A small-molecule ligand and the protein it binds are described below.
Small molecule (SMILES): CC(=O)N[C@H]1[C@H](O[C@H]2[C@H](O)[C@@H](NC(C)=O)CO[C@@H]2CO)O[C@H](CO)[C@@H](O)[C@@H]1O

Sequence of chain 5.E:
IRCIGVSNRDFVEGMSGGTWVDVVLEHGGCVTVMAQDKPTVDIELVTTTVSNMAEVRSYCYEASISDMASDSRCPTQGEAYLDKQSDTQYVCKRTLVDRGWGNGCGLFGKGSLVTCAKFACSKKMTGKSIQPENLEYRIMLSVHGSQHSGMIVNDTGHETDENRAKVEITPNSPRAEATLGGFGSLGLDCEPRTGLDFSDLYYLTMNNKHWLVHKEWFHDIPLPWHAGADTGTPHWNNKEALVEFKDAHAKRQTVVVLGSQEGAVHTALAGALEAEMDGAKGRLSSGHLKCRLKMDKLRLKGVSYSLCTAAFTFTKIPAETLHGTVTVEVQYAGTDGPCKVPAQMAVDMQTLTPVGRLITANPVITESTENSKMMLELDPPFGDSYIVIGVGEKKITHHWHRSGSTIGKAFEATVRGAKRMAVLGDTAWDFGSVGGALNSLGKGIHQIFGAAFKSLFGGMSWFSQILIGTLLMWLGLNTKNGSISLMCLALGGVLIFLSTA

Binding-site contacts:
Ligand atom C7 contacts residue ASN154 of chain 5.E at 2.0 Å.
Ligand atom O5 contacts residue THR156 of chain 5.E at 3.2 Å (h-bond).
Ligand atom C5 contacts residue THR156 of chain 5.E at 3.8 Å.
Ligand atom C8 contacts residue ASN154 of chain 5.E at 2.4 Å.
Ligand atom C1 contacts residue THR156 of chain 5.E at 3.4 Å.
Ligand atom C8 contacts residue GLY150 of chain 5.E at 3.5 Å.
Ligand atom C8 contacts residue VAL153 of chain 5.E at 4.3 Å (hydrophobic).
Ligand atom C2 contacts residue ASN154 of chain 5.E at 2.6 Å.
Ligand atom N2 contacts residue ASN154 of chain 5.E at 1.4 Å (h-bond).
Ligand atom O7 contacts residue GLY150 of chain 5.E at 3.7 Å.
Ligand atom O5 contacts residue ASN154 of chain 5.E at 4.2 Å.
Ligand atom O6 contacts residue THR156 of chain 5.E at 3.5 Å (h-bond).
Ligand atom O7 contacts residue MET151 of chain 5.E at 3.6 Å.
Ligand atom C7 contacts residue GLY150 of chain 5.E at 3.9 Å.
Ligand atom C1 contacts residue ASN154 of chain 5.E at 2.9 Å.
Ligand atom C3 contacts residue ASN154 of chain 5.E at 3.6 Å.
Ligand atom C7 contacts residue MET151 of chain 5.E at 4.3 Å (hydrophobic).
Ligand atom O3 contacts residue ASN154 of chain 5.E at 4.1 Å.
Ligand atom C6 contacts residue THR156 of chain 5.E at 4.4 Å.
Ligand atom O7 contacts residue ASN154 of chain 5.E at 3.2 Å (h-bond).